Sequence of chain 2.B:
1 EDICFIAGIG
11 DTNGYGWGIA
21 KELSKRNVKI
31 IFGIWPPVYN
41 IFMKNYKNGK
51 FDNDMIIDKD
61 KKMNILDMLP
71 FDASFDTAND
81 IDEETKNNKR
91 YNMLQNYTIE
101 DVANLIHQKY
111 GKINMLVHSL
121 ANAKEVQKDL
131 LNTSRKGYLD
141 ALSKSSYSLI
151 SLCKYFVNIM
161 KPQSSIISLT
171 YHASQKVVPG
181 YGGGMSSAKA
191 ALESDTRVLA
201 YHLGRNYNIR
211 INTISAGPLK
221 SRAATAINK

A protein and the small-molecule ligand that binds it are described below.
Small molecule (SMILES): Oc1cc(Cl)ccc1Oc1ccc(Cl)cc1Cl

Binding-site contacts:
Ligand atom C12 contacts residue VAL126 of chain 2.B at 4.0 Å (hydrophobic).
Ligand atom C4 contacts residue NAD1 of chain 2.G at 3.6 Å.
Ligand atom CL15 contacts residue ALA123 of chain 2.B at 3.2 Å.
Ligand atom C1 contacts residue TYR171 of chain 2.B at 3.7 Å (hydrophobic).
Ligand atom C3 contacts residue ILE227 of chain 2.B at 4.0 Å (hydrophobic).
Ligand atom O7 contacts residue NAD1 of chain 2.G at 3.5 Å.
Ligand atom CL16 contacts residue ALA121 of chain 2.B at 3.6 Å.
Ligand atom CL14 contacts residue TYR171 of chain 2.B at 3.5 Å.
Ligand atom C6 contacts residue TYR181 of chain 2.B at 3.5 Å (hydrophobic).
Ligand atom CL15 contacts residue VAL126 of chain 2.B at 4.1 Å.
Ligand atom C13 contacts residue MET185 of chain 2.B at 4.2 Å (hydrophobic).
Ligand atom C10 contacts residue ASN122 of chain 2.B at 4.0 Å.
Ligand atom C6 contacts residue NAD1 of chain 2.G at 3.7 Å.
Ligand atom CL16 contacts residue NAD1 of chain 2.G at 3.5 Å.
Ligand atom C3 contacts residue ILE4 of chain 2.D at 4.0 Å (hydrophobic).
Ligand atom C8 contacts residue ALA223 of chain 2.B at 4.2 Å (hydrophobic).
Ligand atom CL14 contacts residue NAD1 of chain 2.G at 3.9 Å.
Ligand atom C10 contacts residue ALA121 of chain 2.B at 3.3 Å (hydrophobic).
Ligand atom C9 contacts residue ALA121 of chain 2.B at 3.9 Å (hydrophobic).
Ligand atom C12 contacts residue MET185 of chain 2.B at 4.1 Å (hydrophobic).
Ligand atom C3 contacts residue ALA224 of chain 2.B at 4.1 Å (hydrophobic).
Ligand atom C4 contacts residue ILE227 of chain 2.B at 3.9 Å (hydrophobic).
Ligand atom C5 contacts residue NAD1 of chain 2.G at 3.7 Å.
Ligand atom CL15 contacts residue ASN122 of chain 2.B at 3.5 Å.
Ligand atom O17 contacts residue NAD1 of chain 2.G at 2.7 Å (h-bond).
Ligand atom C1 contacts residue NAD1 of chain 2.G at 3.5 Å.
Ligand atom C3 contacts residue NAD1 of chain 2.G at 3.3 Å.
Ligand atom C10 contacts residue ALA223 of chain 2.B at 4.1 Å (hydrophobic).
Ligand atom CL14 contacts residue PHE3 of chain 2.D at 3.6 Å.
Ligand atom C2 contacts residue NAD1 of chain 2.G at 3.7 Å.
Ligand atom O17 contacts residue TYR171 of chain 2.B at 4.1 Å.
Ligand atom O17 contacts residue TYR181 of chain 2.B at 2.6 Å (h-bond).
Ligand atom C1 contacts residue TYR181 of chain 2.B at 3.4 Å (hydrophobic).
Ligand atom C4 contacts residue ALA224 of chain 2.B at 3.9 Å (hydrophobic).
Ligand atom O17 contacts residue LYS189 of chain 2.B at 4.0 Å.
Ligand atom C8 contacts residue NAD1 of chain 2.G at 4.2 Å.
Ligand atom C2 contacts residue PHE3 of chain 2.D at 4.2 Å (hydrophobic).
Ligand atom C9 contacts residue ALA223 of chain 2.B at 3.7 Å (hydrophobic).
Ligand atom C13 contacts residue ILE227 of chain 2.B at 3.7 Å (hydrophobic).
Ligand atom CL16 contacts residue ALA223 of chain 2.B at 3.6 Å.

Sequence of chain 2.D:
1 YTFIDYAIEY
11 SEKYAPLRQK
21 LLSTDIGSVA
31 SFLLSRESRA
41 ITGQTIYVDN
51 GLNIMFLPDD